Sequence of chain 1.D:
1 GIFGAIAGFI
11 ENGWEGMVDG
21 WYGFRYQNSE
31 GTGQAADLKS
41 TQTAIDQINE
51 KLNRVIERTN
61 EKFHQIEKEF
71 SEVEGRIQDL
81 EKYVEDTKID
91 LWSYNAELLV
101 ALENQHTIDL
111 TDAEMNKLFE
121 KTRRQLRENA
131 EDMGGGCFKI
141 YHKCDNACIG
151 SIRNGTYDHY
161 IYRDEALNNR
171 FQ

This protein binds this small molecule.
Small molecule (SMILES): CC(=O)N[C@@H]1[C@@H](O)[C@H](O)[C@@H](CO)O[C@H]1O

Sequence of chain 1.C:
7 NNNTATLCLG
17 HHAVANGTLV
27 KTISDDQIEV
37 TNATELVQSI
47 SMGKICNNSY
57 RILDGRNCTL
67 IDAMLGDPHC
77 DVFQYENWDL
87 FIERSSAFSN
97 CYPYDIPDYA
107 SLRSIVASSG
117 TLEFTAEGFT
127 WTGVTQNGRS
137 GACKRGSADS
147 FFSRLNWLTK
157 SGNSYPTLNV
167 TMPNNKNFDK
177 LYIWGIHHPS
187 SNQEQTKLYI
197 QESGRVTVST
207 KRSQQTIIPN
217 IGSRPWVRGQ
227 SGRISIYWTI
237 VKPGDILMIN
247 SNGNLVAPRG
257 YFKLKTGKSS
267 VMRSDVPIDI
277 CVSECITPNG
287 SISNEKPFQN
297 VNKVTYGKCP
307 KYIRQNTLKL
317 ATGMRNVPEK

Binding-site contacts:
Ligand atom C3 contacts residue ASN8 of chain 1.C at 3.5 Å.
Ligand atom N2 contacts residue ASN8 of chain 1.C at 2.6 Å (h-bond).
Ligand atom C7 contacts residue ASN8 of chain 1.C at 3.2 Å.
Ligand atom O5 contacts residue SER29 of chain 1.D at 3.9 Å.
Ligand atom O5 contacts residue ASN8 of chain 1.C at 2.4 Å (h-bond).
Ligand atom O3 contacts residue ASN8 of chain 1.C at 4.5 Å.
Ligand atom C1 contacts residue ASN8 of chain 1.C at 1.4 Å.
Ligand atom C8 contacts residue ASN8 of chain 1.C at 3.5 Å.
Ligand atom O5 contacts residue LYS143 of chain 1.D at 4.5 Å.
Ligand atom O7 contacts residue ASN8 of chain 1.C at 4.2 Å.
Ligand atom C1 contacts residue SER29 of chain 1.D at 4.2 Å.
Ligand atom C2 contacts residue ASN8 of chain 1.C at 2.1 Å.
Ligand atom C4 contacts residue ASN8 of chain 1.C at 4.0 Å.
Ligand atom C5 contacts residue ASN8 of chain 1.C at 3.6 Å.